Sequence of chain 2.D:
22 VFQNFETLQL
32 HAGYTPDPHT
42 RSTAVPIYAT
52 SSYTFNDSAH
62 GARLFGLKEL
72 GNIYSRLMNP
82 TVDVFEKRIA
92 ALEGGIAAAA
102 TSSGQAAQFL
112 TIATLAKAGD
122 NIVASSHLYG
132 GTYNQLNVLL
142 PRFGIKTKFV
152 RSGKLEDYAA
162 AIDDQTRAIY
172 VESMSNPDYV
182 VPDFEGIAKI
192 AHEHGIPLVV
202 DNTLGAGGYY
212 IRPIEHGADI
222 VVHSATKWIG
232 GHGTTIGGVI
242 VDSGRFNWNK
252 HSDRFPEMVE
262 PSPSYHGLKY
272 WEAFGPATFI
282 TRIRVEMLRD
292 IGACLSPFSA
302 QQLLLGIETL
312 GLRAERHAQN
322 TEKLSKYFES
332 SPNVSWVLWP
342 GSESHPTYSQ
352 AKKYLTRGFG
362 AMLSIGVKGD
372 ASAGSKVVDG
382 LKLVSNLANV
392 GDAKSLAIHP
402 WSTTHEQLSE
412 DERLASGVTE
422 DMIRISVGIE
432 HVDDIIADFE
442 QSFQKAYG

Sequence of chain 1.B:
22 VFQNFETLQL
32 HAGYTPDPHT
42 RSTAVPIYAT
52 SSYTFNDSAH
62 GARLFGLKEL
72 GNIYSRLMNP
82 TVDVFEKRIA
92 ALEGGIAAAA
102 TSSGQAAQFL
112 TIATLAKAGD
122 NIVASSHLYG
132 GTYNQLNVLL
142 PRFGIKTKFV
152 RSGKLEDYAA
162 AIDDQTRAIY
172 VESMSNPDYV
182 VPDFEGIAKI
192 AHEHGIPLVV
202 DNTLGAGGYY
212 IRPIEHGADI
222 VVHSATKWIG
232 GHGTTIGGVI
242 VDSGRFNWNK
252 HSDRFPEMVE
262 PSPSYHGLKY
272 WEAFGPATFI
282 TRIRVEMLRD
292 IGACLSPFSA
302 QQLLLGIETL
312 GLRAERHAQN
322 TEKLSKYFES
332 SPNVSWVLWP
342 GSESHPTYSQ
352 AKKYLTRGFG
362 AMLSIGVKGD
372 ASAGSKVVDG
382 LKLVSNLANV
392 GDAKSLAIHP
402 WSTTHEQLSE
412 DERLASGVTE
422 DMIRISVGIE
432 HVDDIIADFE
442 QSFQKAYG

A protein and the small-molecule ligand that binds it are described below.
Small molecule (SMILES): C=C[C@H](NCc1c(COP(=O)(O)O)cnc(C)c1O)C(=O)O

Binding-site contacts:
Ligand atom C04 contacts residue GLN109 of chain 2.D at 3.3 Å.
Ligand atom O11 contacts residue GLN106 of chain 2.D at 2.9 Å (h-bond).
Ligand atom C05 contacts residue TYR130 of chain 2.D at 3.5 Å (hydrophobic).
Ligand atom O09 contacts residue ARG77 of chain 1.B at 2.7 Å (salt-bridge).
Ligand atom O10 contacts residue THR227 of chain 2.D at 2.8 Å (h-bond).
Ligand atom O30 contacts residue ARG425 of chain 2.D at 3.0 Å (salt-bridge).
Ligand atom C01 contacts residue ASP202 of chain 2.D at 3.3 Å.
Ligand atom O09 contacts residue TYR75 of chain 1.B at 2.6 Å (h-bond).
Ligand atom C31 contacts residue LYS228 of chain 2.D at 3.6 Å.
Ligand atom P08 contacts residue GLY105 of chain 2.D at 3.5 Å.
Ligand atom N24 contacts residue LYS228 of chain 2.D at 2.6 Å (salt-bridge).
Ligand atom O29 contacts residue ASN390 of chain 2.D at 3.4 Å (h-bond).
Ligand atom C13 contacts residue LYS228 of chain 2.D at 1.6 Å.
Ligand atom C27 contacts residue TYR75 of chain 1.B at 3.4 Å (hydrophobic).
Ligand atom P08 contacts residue ARG77 of chain 1.B at 3.6 Å.
Ligand atom C12 contacts residue LYS228 of chain 2.D at 2.7 Å.
Ligand atom O32 contacts residue ASN177 of chain 2.D at 3.0 Å (h-bond).
Ligand atom O29 contacts residue ARG425 of chain 2.D at 2.9 Å (salt-bridge).
Ligand atom C26 contacts residue TYR130 of chain 2.D at 3.3 Å (hydrophobic).
Ligand atom O30 contacts residue TYR130 of chain 2.D at 3.6 Å.
Ligand atom O09 contacts residue LYS228 of chain 2.D at 3.5 Å (salt-bridge).
Ligand atom O07 contacts residue GLY105 of chain 2.D at 3.5 Å.
Ligand atom C04 contacts residue TYR130 of chain 2.D at 3.6 Å (hydrophobic).
Ligand atom O30 contacts residue ASN177 of chain 2.D at 3.0 Å (h-bond).
Ligand atom C25 contacts residue LYS228 of chain 2.D at 3.0 Å.
Ligand atom C05 contacts residue LYS228 of chain 2.D at 3.4 Å.
Ligand atom C27 contacts residue ALA389 of chain 2.D at 3.4 Å (hydrophobic).
Ligand atom O11 contacts residue ARG77 of chain 1.B at 2.8 Å (salt-bridge).
Ligand atom N24 contacts residue TYR130 of chain 2.D at 3.0 Å.
Ligand atom N03 contacts residue GLN109 of chain 2.D at 3.4 Å (h-bond).
Ligand atom O10 contacts residue GLY105 of chain 2.D at 2.9 Å (h-bond).
Ligand atom C28 contacts residue ARG425 of chain 2.D at 3.6 Å.
Ligand atom C06 contacts residue TYR130 of chain 2.D at 3.6 Å (hydrophobic).
Ligand atom N03 contacts residue ASP202 of chain 2.D at 2.8 Å (salt-bridge).
Ligand atom O10 contacts residue SER225 of chain 2.D at 2.7 Å (h-bond).
Ligand atom O07 contacts residue SER225 of chain 2.D at 3.1 Å (h-bond).
Ligand atom P08 contacts residue SER225 of chain 2.D at 3.5 Å.
Ligand atom O11 contacts residue GLY105 of chain 2.D at 3.2 Å (h-bond).
Ligand atom O11 contacts residue SER104 of chain 2.D at 3.4 Å.
Ligand atom C02 contacts residue ASP202 of chain 2.D at 3.5 Å.